Sequence of chain 1.A:
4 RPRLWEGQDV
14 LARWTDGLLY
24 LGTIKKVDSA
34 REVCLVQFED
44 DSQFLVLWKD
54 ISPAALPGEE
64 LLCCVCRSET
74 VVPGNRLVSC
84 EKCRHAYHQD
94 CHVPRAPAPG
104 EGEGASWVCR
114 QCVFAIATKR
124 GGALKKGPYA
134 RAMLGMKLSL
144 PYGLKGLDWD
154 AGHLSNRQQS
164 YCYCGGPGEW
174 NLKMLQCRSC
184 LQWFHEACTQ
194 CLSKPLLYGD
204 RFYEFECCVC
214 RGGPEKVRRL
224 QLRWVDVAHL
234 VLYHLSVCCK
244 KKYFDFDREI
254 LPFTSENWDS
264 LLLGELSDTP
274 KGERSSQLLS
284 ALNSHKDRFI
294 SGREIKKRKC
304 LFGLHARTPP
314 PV

Binding-site contacts:
Ligand atom CM1 contacts residue TYR23 of chain 1.A at 3.8 Å (hydrophobic).
Ligand atom ND1 contacts residue LEU14 of chain 1.A at 3.9 Å.
Ligand atom CM1 contacts residue TRP17 of chain 1.A at 3.4 Å (hydrophobic).
Ligand atom CA contacts residue LEU22 of chain 1.A at 3.4 Å (hydrophobic).
Ligand atom CG2 contacts residue GLU42 of chain 1.A at 3.7 Å.
Ligand atom O contacts residue TYR23 of chain 1.A at 3.3 Å.
Ligand atom OH contacts residue CYS115 of chain 1.A at 3.8 Å.
Ligand atom CA contacts residue LEU22 of chain 1.A at 3.6 Å (hydrophobic).
Ligand atom CD contacts residue TYR23 of chain 1.A at 3.9 Å (hydrophobic).
Ligand atom CB contacts residue ASP43 of chain 1.A at 3.6 Å.
Ligand atom CB contacts residue LEU22 of chain 1.A at 3.5 Å (hydrophobic).
Ligand atom CZ contacts residue THR121 of chain 1.A at 3.3 Å.
Ligand atom NH2 contacts residue LYS122 of chain 1.A at 3.8 Å.
Ligand atom CZ contacts residue ALA118 of chain 1.A at 3.8 Å (hydrophobic).
Ligand atom CG1 contacts residue GLU42 of chain 1.A at 3.4 Å.
Ligand atom N contacts residue LEU22 of chain 1.A at 2.7 Å (h-bond).
Ligand atom NZ contacts residue GLU42 of chain 1.A at 3.4 Å (salt-bridge).
Ligand atom OH contacts residue LEU14 of chain 1.A at 3.8 Å.
Ligand atom CG contacts residue ASP43 of chain 1.A at 3.8 Å.
Ligand atom C contacts residue LEU22 of chain 1.A at 3.5 Å (hydrophobic).
Ligand atom CM3 contacts residue PHE47 of chain 1.A at 3.9 Å (hydrophobic).
Ligand atom OH contacts residue CYS86 of chain 1.A at 3.3 Å.
Ligand atom CD contacts residue ARG123 of chain 1.A at 3.5 Å.
Ligand atom N contacts residue TYR23 of chain 1.A at 3.5 Å.
Ligand atom NH2 contacts residue THR121 of chain 1.A at 2.9 Å (h-bond).
Ligand atom CG contacts residue LEU14 of chain 1.A at 3.6 Å (hydrophobic).
Ligand atom CE2 contacts residue CYS115 of chain 1.A at 3.7 Å (hydrophobic).
Ligand atom O contacts residue GLU42 of chain 1.A at 3.8 Å.
Ligand atom CB contacts residue LEU14 of chain 1.A at 3.7 Å (hydrophobic).
Ligand atom CZ contacts residue CYS115 of chain 1.A at 3.7 Å (hydrophobic).
Ligand atom NH1 contacts residue ALA118 of chain 1.A at 2.6 Å (h-bond).
Ligand atom CM3 contacts residue PHE41 of chain 1.A at 3.6 Å (hydrophobic).
Ligand atom CG contacts residue LEU21 of chain 1.A at 3.8 Å (hydrophobic).
Ligand atom CG1 contacts residue ASP43 of chain 1.A at 3.6 Å.
Ligand atom CG contacts residue ARG123 of chain 1.A at 3.5 Å.
Ligand atom C contacts residue TYR23 of chain 1.A at 3.5 Å (hydrophobic).
Ligand atom CD contacts residue ASP43 of chain 1.A at 3.4 Å.
Ligand atom CE contacts residue TYR23 of chain 1.A at 3.6 Å (hydrophobic).
Ligand atom NH1 contacts residue THR121 of chain 1.A at 3.2 Å (h-bond).
Ligand atom CA contacts residue TYR23 of chain 1.A at 3.9 Å (hydrophobic).

The protein below binds the small molecule below.
Small molecule (SMILES): CC(C)[C@H](N)C(=O)N[C@@H](CCCC[N+](C)(C)C)C(=O)N[C@@H](CCCCN)C(=O)N1CCC[C@H]1C(=O)N[C@@H](CC1=NC=NC1)C(=O)N[C@@H](CCCN=C(N)N)C(=O)N[C@H](C=O)Cc1ccc(O)cc1